Binding-site contacts:
Ligand atom N contacts residue THR118 of chain 1.B at 2.7 Å (h-bond).
Ligand atom CA contacts residue ALA10 of chain 1.B at 3.8 Å (hydrophobic).
Ligand atom N contacts residue ALA10 of chain 1.B at 3.0 Å (h-bond).
Ligand atom CA contacts residue CYS120 of chain 1.B at 3.7 Å (hydrophobic).
Ligand atom C contacts residue THR118 of chain 1.B at 3.4 Å.
Ligand atom CB contacts residue CYS120 of chain 1.B at 3.1 Å (hydrophobic).
Ligand atom SG contacts residue CYS120 of chain 1.B at 2.0 Å (h-bond).
Ligand atom CZ contacts residue GLU135 of chain 1.B at 3.2 Å.
Ligand atom N contacts residue VAL119 of chain 1.B at 3.9 Å.
Ligand atom C contacts residue ARG117 of chain 1.B at 3.9 Å.
Ligand atom CA contacts residue THR118 of chain 1.B at 3.8 Å.
Ligand atom CA contacts residue MET215 of chain 1.B at 3.4 Å (hydrophobic).
Ligand atom CB contacts residue THR118 of chain 1.B at 3.3 Å.
Ligand atom NH1 contacts residue GLU135 of chain 1.B at 2.7 Å (salt-bridge).
Ligand atom N contacts residue ARG214 of chain 1.B at 3.5 Å (salt-bridge).
Ligand atom NH1 contacts residue HIS12 of chain 1.B at 3.5 Å.
Ligand atom NE contacts residue SER11 of chain 1.B at 3.7 Å.
Ligand atom CB contacts residue ALA10 of chain 1.B at 3.7 Å (hydrophobic).
Ligand atom CA contacts residue THR118 of chain 1.B at 3.2 Å.
Ligand atom O contacts residue ARG214 of chain 1.B at 3.8 Å.
Ligand atom O contacts residue TRP14 of chain 1.B at 3.8 Å.
Ligand atom CZ contacts residue SER11 of chain 1.B at 3.6 Å.
Ligand atom O contacts residue ARG214 of chain 1.B at 2.6 Å (salt-bridge).
Ligand atom N contacts residue CYS120 of chain 1.B at 3.6 Å.
Ligand atom NH2 contacts residue GLU135 of chain 1.B at 2.9 Å (salt-bridge).
Ligand atom CD contacts residue SER11 of chain 1.B at 2.9 Å.
Ligand atom C contacts residue ARG214 of chain 1.B at 3.6 Å.
Ligand atom CB contacts residue ALA10 of chain 1.B at 3.4 Å (hydrophobic).
Ligand atom C contacts residue CYS120 of chain 1.B at 3.2 Å (hydrophobic).
Ligand atom NH1 contacts residue SER11 of chain 1.B at 2.7 Å (h-bond).
Ligand atom O contacts residue CYS120 of chain 1.B at 3.2 Å (h-bond).
Ligand atom C contacts residue MET215 of chain 1.B at 3.8 Å (hydrophobic).
Ligand atom CB contacts residue ARG214 of chain 1.B at 3.7 Å.
Ligand atom OG1 contacts residue ARG214 of chain 1.B at 3.1 Å (salt-bridge).
Ligand atom O contacts residue ARG117 of chain 1.B at 3.0 Å.
Ligand atom CA contacts residue TRP14 of chain 1.B at 3.8 Å (hydrophobic).
Ligand atom CB contacts residue VAL119 of chain 1.B at 3.6 Å (hydrophobic).
Ligand atom O contacts residue MET215 of chain 1.B at 3.1 Å (h-bond).
Ligand atom O contacts residue ARG117 of chain 1.B at 3.1 Å.
Ligand atom OH contacts residue GLY213 of chain 1.B at 3.6 Å.

Sequence of chain 1.B:
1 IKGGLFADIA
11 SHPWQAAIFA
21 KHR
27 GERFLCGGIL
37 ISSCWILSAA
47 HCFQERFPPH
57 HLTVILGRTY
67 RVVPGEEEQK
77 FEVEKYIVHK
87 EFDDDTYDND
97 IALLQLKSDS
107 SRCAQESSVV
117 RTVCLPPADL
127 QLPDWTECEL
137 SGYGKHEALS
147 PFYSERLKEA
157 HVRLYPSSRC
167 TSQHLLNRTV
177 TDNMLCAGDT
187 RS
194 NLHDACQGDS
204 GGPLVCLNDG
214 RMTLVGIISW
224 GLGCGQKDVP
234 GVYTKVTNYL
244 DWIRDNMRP

A small-molecule ligand and the protein it binds are described below.
Small molecule (SMILES): CC(C)C[C@H](NC(=O)CNC(=O)[C@H](CS)NC(=O)[C@@H](N)[C@@H](C)O)C(=O)N[C@@H](CCCNC(N)=[NH2+])C(=O)N[C@@H](CCC(N)=O)C(=O)N[C@@H](Cc1ccc(O)cc1)C(N)=O